Sequence of chain 1.A:
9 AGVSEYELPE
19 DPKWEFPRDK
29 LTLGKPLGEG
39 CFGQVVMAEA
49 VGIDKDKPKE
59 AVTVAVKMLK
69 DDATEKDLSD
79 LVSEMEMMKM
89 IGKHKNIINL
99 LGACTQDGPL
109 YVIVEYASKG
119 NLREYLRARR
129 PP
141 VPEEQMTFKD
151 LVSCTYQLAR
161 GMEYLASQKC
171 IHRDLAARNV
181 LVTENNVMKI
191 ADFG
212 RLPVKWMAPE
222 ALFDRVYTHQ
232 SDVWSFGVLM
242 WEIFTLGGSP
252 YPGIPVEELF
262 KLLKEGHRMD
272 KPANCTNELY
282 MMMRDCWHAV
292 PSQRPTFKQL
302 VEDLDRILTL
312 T

The small molecule below binds the protein below.
Small molecule (SMILES): Cc1ccnc(Oc2ccc(-c3c(-c4ccc(NC(=O)C(C)C)cc4)n(C)c4ncnc(N)c34)cc2F)n1

Binding-site contacts:
Ligand atom C30 contacts residue ALA63 of chain 1.A at 3.6 Å (hydrophobic).
Ligand atom N04 contacts residue ASN179 of chain 1.A at 2.9 Å (h-bond).
Ligand atom N31 contacts residue ALA63 of chain 1.A at 3.1 Å.
Ligand atom F14 contacts residue PHE40 of chain 1.A at 3.1 Å.
Ligand atom N32 contacts residue ALA115 of chain 1.A at 3.2 Å (h-bond).
Ligand atom O16 contacts residue LYS65 of chain 1.A at 3.4 Å.
Ligand atom C03 contacts residue GLU37 of chain 1.A at 3.4 Å.
Ligand atom C03 contacts residue ASN179 of chain 1.A at 3.6 Å.
Ligand atom C21 contacts residue MET86 of chain 1.A at 3.1 Å (hydrophobic).
Ligand atom C28 contacts residue LEU181 of chain 1.A at 3.1 Å (hydrophobic).
Ligand atom N18 contacts residue MET86 of chain 1.A at 3.6 Å.
Ligand atom N31 contacts residue VAL112 of chain 1.A at 3.4 Å.
Ligand atom C36 contacts residue ASN179 of chain 1.A at 3.3 Å.
Ligand atom N23 contacts residue ILE96 of chain 1.A at 3.5 Å.
Ligand atom C29 contacts residue LEU181 of chain 1.A at 3.2 Å (hydrophobic).
Ligand atom C30 contacts residue GLU113 of chain 1.A at 3.6 Å.
Ligand atom C19 contacts residue MET86 of chain 1.A at 3.2 Å (hydrophobic).
Ligand atom C20 contacts residue MET85 of chain 1.A at 3.5 Å (hydrophobic).
Ligand atom C20 contacts residue GLY194 of chain 1.A at 3.1 Å.
Ligand atom C21 contacts residue ASP192 of chain 1.A at 3.5 Å.
Ligand atom C22 contacts residue ASP192 of chain 1.A at 3.4 Å.
Ligand atom C22 contacts residue MET86 of chain 1.A at 3.4 Å (hydrophobic).
Ligand atom N18 contacts residue GLU82 of chain 1.A at 3.2 Å (salt-bridge).
Ligand atom C03 contacts residue CYS39 of chain 1.A at 3.0 Å (hydrophobic).
Ligand atom C38 contacts residue CYS39 of chain 1.A at 1.9 Å (hydrophobic).
Ligand atom C33 contacts residue ALA115 of chain 1.A at 3.3 Å (hydrophobic).
Ligand atom O37 contacts residue GLU37 of chain 1.A at 3.1 Å (salt-bridge).
Ligand atom N32 contacts residue TYR114 of chain 1.A at 3.4 Å.
Ligand atom N26 contacts residue LEU181 of chain 1.A at 3.4 Å.
Ligand atom C20 contacts residue GLU82 of chain 1.A at 3.4 Å.
Ligand atom C21 contacts residue PHE193 of chain 1.A at 3.5 Å (hydrophobic).
Ligand atom C22 contacts residue ALA191 of chain 1.A at 3.6 Å (hydrophobic).
Ligand atom N04 contacts residue CYS39 of chain 1.A at 2.7 Å (h-bond).
Ligand atom C05 contacts residue ASN179 of chain 1.A at 3.5 Å.
Ligand atom C33 contacts residue LEU35 of chain 1.A at 3.3 Å (hydrophobic).
Ligand atom C02 contacts residue CYS39 of chain 1.A at 2.8 Å (hydrophobic).
Ligand atom N31 contacts residue GLU113 of chain 1.A at 2.7 Å (salt-bridge).
Ligand atom N34 contacts residue LEU35 of chain 1.A at 3.0 Å.
Ligand atom F14 contacts residue ALA191 of chain 1.A at 3.2 Å.
Ligand atom N34 contacts residue LEU181 of chain 1.A at 3.5 Å.